Binding-site contacts:
Ligand atom N2 contacts residue HIS92 of chain 1.A at 3.2 Å (h-bond).
Ligand atom N3 contacts residue LEU142 of chain 1.A at 4.0 Å.
Ligand atom C9 contacts residue LEU142 of chain 1.A at 3.9 Å (hydrophobic).
Ligand atom O12 contacts residue LEU91 of chain 1.A at 3.0 Å (h-bond).
Ligand atom C4 contacts residue ILE18 of chain 1.A at 3.9 Å (hydrophobic).
Ligand atom C11 contacts residue ALA39 of chain 1.A at 3.5 Å (hydrophobic).
Ligand atom C11 contacts residue LEU142 of chain 1.A at 3.2 Å (hydrophobic).
Ligand atom N2 contacts residue GLN93 of chain 1.A at 3.7 Å.
Ligand atom N16 contacts residue ILE18 of chain 1.A at 3.6 Å.
Ligand atom O12 contacts residue ALA39 of chain 1.A at 3.9 Å.
Ligand atom N3 contacts residue LEU91 of chain 1.A at 3.3 Å (h-bond).
Ligand atom N3 contacts residue ILE18 of chain 1.A at 3.9 Å.
Ligand atom C4 contacts residue LEU142 of chain 1.A at 3.7 Å (hydrophobic).
Ligand atom C1 contacts residue LEU91 of chain 1.A at 3.5 Å (hydrophobic).
Ligand atom N15 contacts residue ASP94 of chain 1.A at 3.5 Å (salt-bridge).
Ligand atom F8 contacts residue ASP153 of chain 1.A at 3.2 Å.
Ligand atom C10 contacts residue PHE88 of chain 1.A at 4.0 Å (hydrophobic).
Ligand atom N2 contacts residue PHE90 of chain 1.A at 3.9 Å.
Ligand atom C14 contacts residue ASP94 of chain 1.A at 4.1 Å.
Ligand atom N15 contacts residue ILE18 of chain 1.A at 3.5 Å.
Ligand atom O12 contacts residue LEU142 of chain 1.A at 3.6 Å.
Ligand atom C6 contacts residue LEU142 of chain 1.A at 3.8 Å (hydrophobic).
Ligand atom O12 contacts residue PHE90 of chain 1.A at 3.6 Å.
Ligand atom C10 contacts residue ALA39 of chain 1.A at 3.3 Å (hydrophobic).
Ligand atom C14 contacts residue ILE18 of chain 1.A at 3.2 Å (hydrophobic).
Ligand atom N13 contacts residue LEU142 of chain 1.A at 3.9 Å.
Ligand atom N16 contacts residue ASP94 of chain 1.A at 4.1 Å.
Ligand atom C10 contacts residue GLU89 of chain 1.A at 3.3 Å.
Ligand atom C1 contacts residue ILE18 of chain 1.A at 4.0 Å (hydrophobic).
Ligand atom C5 contacts residue LEU142 of chain 1.A at 3.4 Å (hydrophobic).
Ligand atom C9 contacts residue PHE88 of chain 1.A at 3.6 Å (hydrophobic).
Ligand atom C9 contacts residue ALA39 of chain 1.A at 3.7 Å (hydrophobic).
Ligand atom C10 contacts residue VAL72 of chain 1.A at 4.0 Å (hydrophobic).
Ligand atom F8 contacts residue ALA152 of chain 1.A at 3.7 Å.
Ligand atom C7 contacts residue ALA152 of chain 1.A at 4.0 Å (hydrophobic).
Ligand atom N13 contacts residue ILE18 of chain 1.A at 3.4 Å.
Ligand atom C10 contacts residue LEU142 of chain 1.A at 3.5 Å (hydrophobic).
Ligand atom C9 contacts residue VAL72 of chain 1.A at 3.9 Å (hydrophobic).
Ligand atom C7 contacts residue LEU142 of chain 1.A at 4.0 Å (hydrophobic).
Ligand atom N2 contacts residue LEU91 of chain 1.A at 2.9 Å (h-bond).

Sequence of chain 1.A:
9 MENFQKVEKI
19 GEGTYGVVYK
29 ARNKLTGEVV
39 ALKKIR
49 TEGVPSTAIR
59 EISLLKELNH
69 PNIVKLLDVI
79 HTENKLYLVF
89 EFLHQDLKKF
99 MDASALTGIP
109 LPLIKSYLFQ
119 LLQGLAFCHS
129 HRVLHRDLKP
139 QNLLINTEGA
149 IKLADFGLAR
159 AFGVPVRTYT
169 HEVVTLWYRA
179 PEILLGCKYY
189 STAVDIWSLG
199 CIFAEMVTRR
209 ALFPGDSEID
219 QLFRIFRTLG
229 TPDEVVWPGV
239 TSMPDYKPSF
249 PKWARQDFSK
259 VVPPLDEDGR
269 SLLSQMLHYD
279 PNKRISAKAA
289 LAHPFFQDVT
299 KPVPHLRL

The protein below binds the small molecule below.
Small molecule (SMILES): Nc1nc(N)nc(-c2cc(F)ccc2O)n1